A small-molecule ligand and the protein it binds are described below.
Small molecule (SMILES): NS(=O)(=O)c1ccc(C(=O)NCc2cccc(F)c2F)cc1

Binding-site contacts:
Ligand atom S11 contacts residue ZN1 of chain 1.B at 3.1 Å.
Ligand atom O13 contacts residue VAL120 of chain 1.A at 4.0 Å.
Ligand atom C01 contacts residue THR198 of chain 1.A at 3.3 Å.
Ligand atom S11 contacts residue THR197 of chain 1.A at 3.9 Å.
Ligand atom NP2 contacts residue HIS93 of chain 1.A at 2.9 Å (h-bond).
Ligand atom NP2 contacts residue HIS95 of chain 1.A at 3.0 Å (h-bond).
Ligand atom C04 contacts residue LEU196 of chain 1.A at 4.2 Å (hydrophobic).
Ligand atom O14 contacts residue LEU196 of chain 1.A at 3.3 Å.
Ligand atom NP2 contacts residue ZN1 of chain 1.B at 1.8 Å.
Ligand atom O14 contacts residue TRP207 of chain 1.A at 3.6 Å.
Ligand atom O13 contacts residue VAL141 of chain 1.A at 3.7 Å.
Ligand atom C01 contacts residue LEU196 of chain 1.A at 4.2 Å (hydrophobic).
Ligand atom O14 contacts residue THR197 of chain 1.A at 2.9 Å (h-bond).
Ligand atom C18 contacts residue PRO200 of chain 1.A at 4.0 Å (hydrophobic).
Ligand atom C02 contacts residue LEU196 of chain 1.A at 4.0 Å (hydrophobic).
Ligand atom NP2 contacts residue GLU105 of chain 1.A at 4.0 Å.
Ligand atom C17 contacts residue PRO200 of chain 1.A at 3.8 Å (hydrophobic).
Ligand atom C05 contacts residue VAL120 of chain 1.A at 4.0 Å (hydrophobic).
Ligand atom C17 contacts residue LEU196 of chain 1.A at 4.0 Å (hydrophobic).
Ligand atom C17 contacts residue VAL133 of chain 1.A at 3.9 Å (hydrophobic).
Ligand atom C16 contacts residue PRO200 of chain 1.A at 4.0 Å (hydrophobic).
Ligand atom S11 contacts residue HIS118 of chain 1.A at 3.8 Å.
Ligand atom C17 contacts residue LEU202 of chain 1.A at 4.0 Å (hydrophobic).
Ligand atom C05 contacts residue GLN91 of chain 1.A at 4.0 Å.
Ligand atom C04 contacts residue VAL120 of chain 1.A at 3.6 Å (hydrophobic).
Ligand atom O13 contacts residue HIS118 of chain 1.A at 3.4 Å (h-bond).
Ligand atom C04 contacts residue HIS93 of chain 1.A at 3.7 Å.
Ligand atom NP2 contacts residue THR197 of chain 1.A at 3.0 Å (h-bond).
Ligand atom C16 contacts residue LEU196 of chain 1.A at 3.8 Å (hydrophobic).
Ligand atom O13 contacts residue HIS93 of chain 1.A at 3.4 Å.
Ligand atom C03 contacts residue ZN1 of chain 1.B at 4.2 Å.
Ligand atom C03 contacts residue LEU196 of chain 1.A at 4.1 Å (hydrophobic).
Ligand atom C05 contacts residue LEU196 of chain 1.A at 4.2 Å (hydrophobic).
Ligand atom S11 contacts residue HIS93 of chain 1.A at 3.7 Å.
Ligand atom C02 contacts residue THR198 of chain 1.A at 3.2 Å.
Ligand atom O13 contacts residue TRP207 of chain 1.A at 3.8 Å.
Ligand atom O13 contacts residue ZN1 of chain 1.B at 3.3 Å.
Ligand atom NP2 contacts residue HIS118 of chain 1.A at 3.0 Å (h-bond).
Ligand atom O14 contacts residue SER195 of chain 1.A at 4.2 Å.
Ligand atom C03 contacts residue HIS93 of chain 1.A at 3.8 Å.

Sequence of chain 1.A:
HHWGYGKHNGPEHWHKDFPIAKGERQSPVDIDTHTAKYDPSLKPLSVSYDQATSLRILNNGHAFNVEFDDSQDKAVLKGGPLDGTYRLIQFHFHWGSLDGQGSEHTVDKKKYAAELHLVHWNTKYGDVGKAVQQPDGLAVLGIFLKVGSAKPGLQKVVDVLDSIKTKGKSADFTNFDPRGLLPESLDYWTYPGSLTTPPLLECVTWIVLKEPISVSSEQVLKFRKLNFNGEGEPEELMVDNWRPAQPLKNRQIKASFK